Binding-site contacts:
Ligand atom C7 contacts residue ASN259 of chain 1.J at 2.9 Å.
Ligand atom C6 contacts residue NAG1 of chain 1.WA at 4.3 Å.
Ligand atom O7 contacts residue CYS445 of chain 1.J at 4.1 Å.
Ligand atom C7 contacts residue ASN446 of chain 1.J at 4.4 Å.
Ligand atom O7 contacts residue PHE258 of chain 1.J at 3.8 Å.
Ligand atom C7 contacts residue PHE258 of chain 1.J at 4.0 Å (hydrophobic).
Ligand atom C8 contacts residue CYS445 of chain 1.J at 3.3 Å (hydrophobic).
Ligand atom C3 contacts residue ASN259 of chain 1.J at 3.8 Å.
Ligand atom O7 contacts residue NAG1 of chain 1.WA at 4.1 Å.
Ligand atom C5 contacts residue ASN259 of chain 1.J at 3.6 Å.
Ligand atom O5 contacts residue ASN259 of chain 1.J at 2.3 Å (h-bond).
Ligand atom C4 contacts residue NAG1 of chain 1.WA at 3.8 Å.
Ligand atom C7 contacts residue GLN251 of chain 1.J at 4.4 Å.
Ligand atom C5 contacts residue NAG1 of chain 1.WA at 3.6 Å.
Ligand atom C3 contacts residue NAG1 of chain 1.WA at 3.8 Å.
Ligand atom O4 contacts residue ALA208 of chain 1.J at 4.5 Å.
Ligand atom C7 contacts residue CYS445 of chain 1.J at 4.1 Å (hydrophobic).
Ligand atom C8 contacts residue GLN251 of chain 1.J at 3.0 Å.
Ligand atom C1 contacts residue ASN259 of chain 1.J at 1.4 Å.
Ligand atom C7 contacts residue SER447 of chain 1.J at 4.4 Å.
Ligand atom N2 contacts residue ASN259 of chain 1.J at 2.6 Å (h-bond).
Ligand atom O5 contacts residue GLU249 of chain 1.J at 4.2 Å.
Ligand atom O6 contacts residue NAG1 of chain 1.WA at 4.3 Å.
Ligand atom O7 contacts residue SER447 of chain 1.J at 3.3 Å (h-bond).
Ligand atom C4 contacts residue ASN259 of chain 1.J at 4.1 Å.
Ligand atom O4 contacts residue NAG1 of chain 1.WA at 3.3 Å.
Ligand atom O7 contacts residue ASN446 of chain 1.J at 3.8 Å.
Ligand atom O7 contacts residue THR448 of chain 1.J at 3.8 Å.
Ligand atom O7 contacts residue ASN259 of chain 1.J at 3.3 Å (h-bond).
Ligand atom C8 contacts residue ASN259 of chain 1.J at 3.7 Å.
Ligand atom C2 contacts residue ASN259 of chain 1.J at 2.5 Å.
Ligand atom C8 contacts residue PHE258 of chain 1.J at 3.3 Å (hydrophobic).

This protein binds this small molecule.
Small molecule (SMILES): CC(=O)N[C@H]1[C@H](O[C@H]2[C@H](O)[C@@H](NC(C)=O)CO[C@@H]2CO)O[C@H](CO)[C@@H](O[C@@H]2O[C@H](CO)[C@@H](O)[C@H](O[C@H]3O[C@H](CO)[C@@H](O)[C@H](O)[C@@H]3O)[C@@H]2O)[C@@H]1O

Sequence of chain 1.J:
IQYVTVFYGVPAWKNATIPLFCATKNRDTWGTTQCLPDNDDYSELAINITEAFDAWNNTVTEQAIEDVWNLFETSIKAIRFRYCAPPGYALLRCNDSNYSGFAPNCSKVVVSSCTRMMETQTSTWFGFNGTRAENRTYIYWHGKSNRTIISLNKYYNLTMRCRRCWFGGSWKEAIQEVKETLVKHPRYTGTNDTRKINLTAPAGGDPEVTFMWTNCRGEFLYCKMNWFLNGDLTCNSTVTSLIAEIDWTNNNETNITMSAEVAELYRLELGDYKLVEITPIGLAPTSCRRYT